A protein and the small-molecule ligand that binds it are described below.
Small molecule (SMILES): C[SH](C)C[C@H]1O[C@@H](n2cnc3c(N)ncnc32)[C@H](O)[C@@H]1O

Sequence of chain 1.B:
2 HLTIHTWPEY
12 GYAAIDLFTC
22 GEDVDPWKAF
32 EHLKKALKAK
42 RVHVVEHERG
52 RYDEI

Sequence of chain 1.A:
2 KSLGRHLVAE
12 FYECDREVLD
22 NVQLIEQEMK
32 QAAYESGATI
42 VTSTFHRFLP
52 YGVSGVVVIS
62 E

Binding-site contacts:
Ligand atom C3' contacts residue TRP8 of chain 1.B at 3.4 Å (hydrophobic).
Ligand atom O2' contacts residue TYR52 of chain 1.A at 3.6 Å.
Ligand atom C4' contacts residue TYR52 of chain 1.A at 3.8 Å (hydrophobic).
Ligand atom SD contacts residue PHE49 of chain 1.A at 4.0 Å.
Ligand atom C4' contacts residue THR7 of chain 1.B at 3.2 Å.
Ligand atom N1 contacts residue GLU62 of chain 1.C at 2.7 Å (salt-bridge).
Ligand atom C8 contacts residue LEU50 of chain 1.A at 3.2 Å (hydrophobic).
Ligand atom C5' contacts residue TRP8 of chain 1.B at 3.3 Å (hydrophobic).
Ligand atom O4' contacts residue TYR52 of chain 1.A at 3.4 Å (h-bond).
Ligand atom O2' contacts residue GLU10 of chain 1.B at 3.2 Å (salt-bridge).
Ligand atom O4' contacts residue PHE49 of chain 1.A at 3.7 Å.
Ligand atom C3' contacts residue THR7 of chain 1.B at 3.7 Å.
Ligand atom SD contacts residue SER55 of chain 1.A at 4.0 Å.
Ligand atom O3' contacts residue TRP8 of chain 1.B at 3.8 Å.
Ligand atom C2' contacts residue GLU10 of chain 1.B at 3.8 Å.
Ligand atom CG contacts residue TRP8 of chain 1.B at 3.6 Å (hydrophobic).
Ligand atom O3' contacts residue TYR52 of chain 1.A at 2.8 Å (h-bond).
Ligand atom CE contacts residue VAL54 of chain 1.A at 3.8 Å (hydrophobic).
Ligand atom C2 contacts residue GLU62 of chain 1.C at 3.3 Å.
Ligand atom N1 contacts residue SER61 of chain 1.C at 3.7 Å.
Ligand atom O4' contacts residue GLY53 of chain 1.A at 3.9 Å.
Ligand atom O3' contacts residue GLY53 of chain 1.A at 3.5 Å.
Ligand atom C3' contacts residue GLU10 of chain 1.B at 3.5 Å.
Ligand atom C3' contacts residue TYR52 of chain 1.A at 3.6 Å (hydrophobic).
Ligand atom N7 contacts residue LEU50 of chain 1.A at 3.6 Å (h-bond).
Ligand atom C6 contacts residue GLU62 of chain 1.C at 3.6 Å.
Ligand atom CG contacts residue SER55 of chain 1.A at 4.0 Å.
Ligand atom C5' contacts residue THR7 of chain 1.B at 3.4 Å.
Ligand atom O3' contacts residue GLU10 of chain 1.B at 2.7 Å (salt-bridge).
Ligand atom CE contacts residue THR7 of chain 1.B at 3.7 Å.
Ligand atom C1' contacts residue TYR52 of chain 1.A at 3.0 Å (hydrophobic).
Ligand atom CG contacts residue PYR1 of chain 1.D at 3.8 Å.
Ligand atom N6 contacts residue GLU62 of chain 1.C at 3.8 Å.
Ligand atom O3' contacts residue THR7 of chain 1.B at 3.8 Å.
Ligand atom CE contacts residue PHE49 of chain 1.A at 3.5 Å (hydrophobic).
Ligand atom C4' contacts residue GLY53 of chain 1.A at 3.8 Å.
Ligand atom O3' contacts residue PRO9 of chain 1.B at 3.6 Å.
Ligand atom CE contacts residue SER55 of chain 1.A at 3.1 Å.
Ligand atom N9 contacts residue TYR52 of chain 1.A at 4.0 Å.
Ligand atom C2' contacts residue TYR52 of chain 1.A at 3.7 Å (hydrophobic).

Sequence of chain 1.C:
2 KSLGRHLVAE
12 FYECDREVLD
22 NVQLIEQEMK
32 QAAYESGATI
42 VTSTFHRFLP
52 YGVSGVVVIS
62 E

Sequence of chain 1.D:
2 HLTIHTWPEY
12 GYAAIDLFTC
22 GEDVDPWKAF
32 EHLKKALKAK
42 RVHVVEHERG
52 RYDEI